The small molecule below binds the protein below.
Small molecule (SMILES): Nc1ccn([C@@H]2O[C@H](COP(=O)(O)CP(=O)(O)OP(=O)(O)O)[C@@H](O)[C@H]2O)c(=O)n1

Sequence of chain 1.B:
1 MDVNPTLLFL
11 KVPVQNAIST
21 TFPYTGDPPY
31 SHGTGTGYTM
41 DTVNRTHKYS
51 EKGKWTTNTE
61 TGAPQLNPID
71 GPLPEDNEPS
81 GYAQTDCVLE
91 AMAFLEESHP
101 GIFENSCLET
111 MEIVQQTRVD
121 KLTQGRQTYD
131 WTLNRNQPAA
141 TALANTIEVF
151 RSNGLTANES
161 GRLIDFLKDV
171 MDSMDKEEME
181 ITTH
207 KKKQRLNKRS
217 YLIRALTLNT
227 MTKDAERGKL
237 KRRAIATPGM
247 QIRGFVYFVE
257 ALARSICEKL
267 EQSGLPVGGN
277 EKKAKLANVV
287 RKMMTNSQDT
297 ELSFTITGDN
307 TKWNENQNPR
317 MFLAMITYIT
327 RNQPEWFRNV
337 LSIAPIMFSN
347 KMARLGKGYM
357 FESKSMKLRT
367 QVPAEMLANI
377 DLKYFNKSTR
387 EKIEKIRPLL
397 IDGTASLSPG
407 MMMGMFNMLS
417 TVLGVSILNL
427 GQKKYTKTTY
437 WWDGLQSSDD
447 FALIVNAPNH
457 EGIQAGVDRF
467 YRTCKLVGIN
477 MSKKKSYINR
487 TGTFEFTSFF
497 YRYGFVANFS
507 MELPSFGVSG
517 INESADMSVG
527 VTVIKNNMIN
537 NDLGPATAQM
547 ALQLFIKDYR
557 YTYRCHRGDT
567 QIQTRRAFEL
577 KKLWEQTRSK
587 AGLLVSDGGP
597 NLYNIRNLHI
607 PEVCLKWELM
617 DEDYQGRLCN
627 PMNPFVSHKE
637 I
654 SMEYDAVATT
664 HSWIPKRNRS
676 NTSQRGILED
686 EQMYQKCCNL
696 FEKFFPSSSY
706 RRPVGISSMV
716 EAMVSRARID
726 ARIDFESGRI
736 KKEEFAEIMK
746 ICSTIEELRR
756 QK

Binding-site contacts:
Ligand atom O2B contacts residue LYS481 of chain 1.B at 2.4 Å (salt-bridge).
Ligand atom O3G contacts residue LYS308 of chain 1.B at 3.0 Å (salt-bridge).
Ligand atom O1G contacts residue THR307 of chain 1.B at 3.6 Å.
Ligand atom O2 contacts residue MET409 of chain 1.B at 3.9 Å.
Ligand atom PB contacts residue ARG239 of chain 1.B at 3.8 Å.
Ligand atom O1G contacts residue LYS308 of chain 1.B at 2.9 Å (salt-bridge).
Ligand atom O2' contacts residue GLY410 of chain 1.B at 3.0 Å (h-bond).
Ligand atom C4' contacts residue ASP445 of chain 1.B at 3.4 Å.
Ligand atom C2' contacts residue MET409 of chain 1.B at 3.8 Å (hydrophobic).
Ligand atom O2A contacts residue ASP445 of chain 1.B at 3.9 Å.
Ligand atom O2G contacts residue ASN306 of chain 1.B at 3.7 Å.
Ligand atom O3B contacts residue LYS481 of chain 1.B at 3.5 Å (salt-bridge).
Ligand atom O4' contacts residue ASP445 of chain 1.B at 3.4 Å (salt-bridge).
Ligand atom O1B contacts residue LYS235 of chain 1.B at 2.8 Å (salt-bridge).
Ligand atom C3' contacts residue ASN310 of chain 1.B at 3.6 Å.
Ligand atom PA contacts residue MG1 of chain 1.I at 3.7 Å.
Ligand atom C5 contacts residue ARG239 of chain 1.B at 3.6 Å.
Ligand atom N4 contacts residue GLU232 of chain 1.B at 3.9 Å.
Ligand atom O2G contacts residue LYS308 of chain 1.B at 3.9 Å.
Ligand atom O2 contacts residue GLY410 of chain 1.B at 3.6 Å.
Ligand atom O2G contacts residue THR307 of chain 1.B at 3.5 Å.
Ligand atom PB contacts residue LYS481 of chain 1.B at 3.4 Å.
Ligand atom C1 contacts residue ARG239 of chain 1.B at 3.3 Å.
Ligand atom N3 contacts residue MET409 of chain 1.B at 3.9 Å.
Ligand atom O5' contacts residue ARG239 of chain 1.B at 3.9 Å.
Ligand atom O2B contacts residue MG1 of chain 1.I at 2.1 Å.
Ligand atom O2A contacts residue MG1 of chain 1.I at 2.5 Å.
Ligand atom C1 contacts residue MG1 of chain 1.I at 3.9 Å.
Ligand atom O2G contacts residue LYS481 of chain 1.B at 3.6 Å (salt-bridge).
Ligand atom PB contacts residue MG1 of chain 1.I at 3.5 Å.
Ligand atom C5' contacts residue ASP445 of chain 1.B at 3.3 Å.
Ligand atom C3' contacts residue MET409 of chain 1.B at 3.9 Å (hydrophobic).
Ligand atom O1A contacts residue ARG239 of chain 1.B at 2.7 Å (salt-bridge).
Ligand atom O3' contacts residue ASN310 of chain 1.B at 2.4 Å (h-bond).
Ligand atom PA contacts residue ARG239 of chain 1.B at 3.5 Å.
Ligand atom O1B contacts residue ARG239 of chain 1.B at 3.1 Å (salt-bridge).
Ligand atom PG contacts residue LYS308 of chain 1.B at 3.8 Å.
Ligand atom C2' contacts residue GLY410 of chain 1.B at 3.4 Å.
Ligand atom PB contacts residue LYS235 of chain 1.B at 3.6 Å.
Ligand atom O2B contacts residue LYS235 of chain 1.B at 3.4 Å (salt-bridge).